Sequence of chain 2.B:
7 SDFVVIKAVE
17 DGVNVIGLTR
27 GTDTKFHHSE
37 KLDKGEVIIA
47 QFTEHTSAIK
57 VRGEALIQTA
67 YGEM

Sequence of chain 2.C:
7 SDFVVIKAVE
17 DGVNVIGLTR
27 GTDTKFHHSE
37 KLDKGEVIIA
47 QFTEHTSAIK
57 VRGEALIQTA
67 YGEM

The small molecule below binds the protein below.
Small molecule (SMILES): N[C@@H](Cc1c[nH]c2ccccc12)C(=O)O

Binding-site contacts:
Ligand atom CZ3 contacts residue GLY23 of chain 2.C at 3.6 Å.
Ligand atom N contacts residue THR25 of chain 2.B at 2.7 Å (h-bond).
Ligand atom NE1 contacts residue THR49 of chain 2.C at 3.9 Å.
Ligand atom CE2 contacts residue ALA46 of chain 2.C at 4.0 Å (hydrophobic).
Ligand atom CA contacts residue THR25 of chain 2.B at 3.6 Å.
Ligand atom OXT contacts residue GLY27 of chain 2.B at 4.0 Å.
Ligand atom CE2 contacts residue THR52 of chain 2.C at 4.0 Å.
Ligand atom O contacts residue ARG26 of chain 2.B at 3.1 Å.
Ligand atom C contacts residue THR49 of chain 2.C at 3.6 Å.
Ligand atom CH2 contacts residue GLY23 of chain 2.C at 3.5 Å.
Ligand atom O contacts residue THR49 of chain 2.C at 3.8 Å.
Ligand atom O contacts residue GLY27 of chain 2.B at 3.0 Å (h-bond).
Ligand atom N contacts residue GLY27 of chain 2.B at 3.0 Å (h-bond).
Ligand atom CZ2 contacts residue ILE55 of chain 2.C at 3.9 Å (hydrophobic).
Ligand atom N contacts residue ARG26 of chain 2.B at 3.9 Å.
Ligand atom CE2 contacts residue GLN47 of chain 2.C at 3.9 Å.
Ligand atom C contacts residue GLY27 of chain 2.B at 3.5 Å.
Ligand atom CA contacts residue GLY27 of chain 2.B at 3.6 Å.
Ligand atom CB contacts residue THR30 of chain 2.B at 3.4 Å.
Ligand atom CA contacts residue THR30 of chain 2.B at 3.3 Å.
Ligand atom CE3 contacts residue HIS34 of chain 2.C at 4.0 Å.
Ligand atom CB contacts residue SER53 of chain 2.B at 3.4 Å.
Ligand atom NE1 contacts residue GLN47 of chain 2.C at 2.9 Å (h-bond).
Ligand atom N contacts residue ASP29 of chain 2.B at 2.8 Å (salt-bridge).
Ligand atom CZ2 contacts residue ALA46 of chain 2.C at 3.8 Å (hydrophobic).
Ligand atom CD2 contacts residue THR52 of chain 2.C at 4.0 Å.
Ligand atom CD1 contacts residue THR49 of chain 2.C at 3.5 Å.
Ligand atom NE1 contacts residue ALA46 of chain 2.C at 4.0 Å.
Ligand atom C contacts residue SER53 of chain 2.B at 3.4 Å.
Ligand atom CD1 contacts residue SER53 of chain 2.B at 3.1 Å.
Ligand atom OXT contacts residue THR52 of chain 2.C at 3.1 Å (h-bond).
Ligand atom OXT contacts residue THR49 of chain 2.C at 2.6 Å (h-bond).
Ligand atom O contacts residue THR25 of chain 2.B at 3.9 Å.
Ligand atom CD1 contacts residue GLN47 of chain 2.C at 3.7 Å.
Ligand atom CZ2 contacts residue THR52 of chain 2.C at 3.9 Å.
Ligand atom N contacts residue THR30 of chain 2.B at 3.0 Å (h-bond).
Ligand atom CB contacts residue THR25 of chain 2.B at 3.5 Å.
Ligand atom CG contacts residue SER53 of chain 2.B at 3.6 Å.
Ligand atom O contacts residue SER53 of chain 2.B at 2.9 Å (h-bond).
Ligand atom CA contacts residue SER53 of chain 2.B at 3.9 Å.